Binding-site contacts:
Ligand atom N09 contacts residue ASP438 of chain 1.D at 4.1 Å.
Ligand atom C05 contacts residue PHE413 of chain 1.D at 4.1 Å (hydrophobic).
Ligand atom N15 contacts residue ARG491 of chain 1.D at 4.3 Å.
Ligand atom C18 contacts residue THR370 of chain 1.D at 4.0 Å.
Ligand atom N10 contacts residue GLU417 of chain 1.D at 4.3 Å.
Ligand atom N10 contacts residue ASN442 of chain 1.D at 3.0 Å (h-bond).
Ligand atom O12 contacts residue TYR445 of chain 1.D at 4.0 Å.
Ligand atom N10 contacts residue ASP438 of chain 1.D at 3.8 Å.
Ligand atom C14 contacts residue ARG491 of chain 1.D at 3.9 Å.
Ligand atom C08 contacts residue ASN442 of chain 1.D at 4.1 Å.
Ligand atom N04 contacts residue PHE413 of chain 1.D at 4.2 Å.
Ligand atom CL1 contacts residue PHE413 of chain 1.D at 4.2 Å.
Ligand atom C18 contacts residue HIS369 of chain 1.D at 4.0 Å.
Ligand atom CL1 contacts residue TYR373 of chain 1.D at 3.2 Å.
Ligand atom N10 contacts residue MET441 of chain 1.D at 4.3 Å.
Ligand atom C08 contacts residue PHE413 of chain 1.D at 4.1 Å (hydrophobic).
Ligand atom C06 contacts residue MET441 of chain 1.D at 3.8 Å (hydrophobic).
Ligand atom C13 contacts residue PHE413 of chain 1.D at 3.8 Å (hydrophobic).
Ligand atom N09 contacts residue MET441 of chain 1.D at 3.3 Å.
Ligand atom C06 contacts residue PHE413 of chain 1.D at 4.0 Å (hydrophobic).
Ligand atom C13 contacts residue TYR373 of chain 1.D at 3.9 Å (hydrophobic).
Ligand atom C20 contacts residue LEU495 of chain 1.D at 4.1 Å (hydrophobic).
Ligand atom C03 contacts residue ARG491 of chain 1.D at 3.7 Å.
Ligand atom C08 contacts residue MET441 of chain 1.D at 3.0 Å (hydrophobic).
Ligand atom C19 contacts residue THR370 of chain 1.D at 3.7 Å.
Ligand atom N09 contacts residue ASN442 of chain 1.D at 2.7 Å (h-bond).
Ligand atom C11 contacts residue ASN442 of chain 1.D at 4.2 Å.
Ligand atom CL1 contacts residue SER488 of chain 1.D at 3.8 Å.
Ligand atom C05 contacts residue ASP438 of chain 1.D at 4.2 Å.
Ligand atom C02 contacts residue ARG491 of chain 1.D at 3.5 Å.
Ligand atom O12 contacts residue SER488 of chain 1.D at 3.6 Å (h-bond).
Ligand atom N10 contacts residue PHE413 of chain 1.D at 3.9 Å.
Ligand atom O01 contacts residue ARG491 of chain 1.D at 3.4 Å (salt-bridge).
Ligand atom C18 contacts residue TYR646 of chain 1.D at 4.0 Å (hydrophobic).
Ligand atom C14 contacts residue TYR373 of chain 1.D at 3.7 Å (hydrophobic).
Ligand atom C11 contacts residue PHE413 of chain 1.D at 4.0 Å (hydrophobic).
Ligand atom C03 contacts residue ASP438 of chain 1.D at 3.6 Å.
Ligand atom C11 contacts residue ASP438 of chain 1.D at 3.7 Å.
Ligand atom O12 contacts residue MET441 of chain 1.D at 2.8 Å (h-bond).
Ligand atom C21 contacts residue SER494 of chain 1.D at 4.3 Å.

Sequence of chain 1.D:
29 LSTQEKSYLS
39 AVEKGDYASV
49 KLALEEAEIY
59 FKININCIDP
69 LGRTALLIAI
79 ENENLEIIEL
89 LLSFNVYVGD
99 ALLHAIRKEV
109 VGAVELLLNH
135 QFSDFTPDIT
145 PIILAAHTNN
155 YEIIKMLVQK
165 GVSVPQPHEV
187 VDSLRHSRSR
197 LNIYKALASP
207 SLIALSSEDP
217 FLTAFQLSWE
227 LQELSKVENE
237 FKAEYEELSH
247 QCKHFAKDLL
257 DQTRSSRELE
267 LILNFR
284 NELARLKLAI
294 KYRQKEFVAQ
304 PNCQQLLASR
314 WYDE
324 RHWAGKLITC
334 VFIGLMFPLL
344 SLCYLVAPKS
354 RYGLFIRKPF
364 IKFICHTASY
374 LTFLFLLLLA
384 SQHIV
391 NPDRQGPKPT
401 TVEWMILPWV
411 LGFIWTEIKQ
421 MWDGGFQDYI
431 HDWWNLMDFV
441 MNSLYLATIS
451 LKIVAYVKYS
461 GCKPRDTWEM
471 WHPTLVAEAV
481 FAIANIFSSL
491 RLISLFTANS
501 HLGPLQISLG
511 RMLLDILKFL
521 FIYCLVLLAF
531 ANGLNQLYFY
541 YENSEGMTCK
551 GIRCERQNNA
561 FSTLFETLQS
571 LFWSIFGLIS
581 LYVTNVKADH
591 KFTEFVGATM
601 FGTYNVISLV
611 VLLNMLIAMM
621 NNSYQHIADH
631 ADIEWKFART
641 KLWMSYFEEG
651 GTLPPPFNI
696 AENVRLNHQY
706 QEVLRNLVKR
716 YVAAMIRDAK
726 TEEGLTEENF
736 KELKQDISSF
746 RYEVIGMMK

A protein and the small-molecule ligand that binds it are described below.
Small molecule (SMILES): O=C1CN(c2cn[nH]c(=O)c2Cl)CCN1C1CCCCC1